Sequence of chain 4.A:
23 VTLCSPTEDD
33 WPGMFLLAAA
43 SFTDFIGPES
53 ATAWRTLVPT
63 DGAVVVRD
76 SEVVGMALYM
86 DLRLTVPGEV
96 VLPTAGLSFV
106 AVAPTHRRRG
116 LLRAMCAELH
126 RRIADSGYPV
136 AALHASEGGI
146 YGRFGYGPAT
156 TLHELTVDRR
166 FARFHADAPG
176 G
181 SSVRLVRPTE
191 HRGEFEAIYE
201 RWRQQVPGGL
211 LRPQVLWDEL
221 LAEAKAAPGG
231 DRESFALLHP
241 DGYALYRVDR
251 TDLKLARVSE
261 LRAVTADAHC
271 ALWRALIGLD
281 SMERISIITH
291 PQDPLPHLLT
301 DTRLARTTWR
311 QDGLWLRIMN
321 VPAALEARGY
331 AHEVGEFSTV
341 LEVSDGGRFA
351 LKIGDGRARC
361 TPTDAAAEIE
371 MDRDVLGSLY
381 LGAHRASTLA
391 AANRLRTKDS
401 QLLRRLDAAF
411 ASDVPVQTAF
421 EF

This protein binds this small molecule.
Small molecule (SMILES): O=C(CCCN1CCC(O)(Cc2ccc(F)cc2)CC1)c1ccc(F)cc1

Binding-site contacts:
Ligand atom F24 contacts residue LEU83 of chain 4.A at 3.5 Å.
Ligand atom C23 contacts residue LEU83 of chain 4.A at 3.8 Å (hydrophobic).
Ligand atom F24 contacts residue ALA53 of chain 4.A at 4.0 Å.
Ligand atom C20 contacts residue TRP56 of chain 4.A at 3.8 Å (hydrophobic).
Ligand atom C03 contacts residue SER103 of chain 4.A at 3.6 Å.
Ligand atom C22 contacts residue PHE104 of chain 4.A at 4.0 Å (hydrophobic).
Ligand atom C08 contacts residue ASP46 of chain 4.A at 3.4 Å.
Ligand atom C04 contacts residue GOL1 of chain 4.H at 3.6 Å.
Ligand atom C23 contacts residue ALA53 of chain 4.A at 3.9 Å (hydrophobic).
Ligand atom C04 contacts residue PHE422 of chain 4.A at 3.6 Å (hydrophobic).
Ligand atom C23 contacts residue ARG57 of chain 4.A at 3.9 Å.
Ligand atom C05 contacts residue TRP56 of chain 4.A at 3.9 Å (hydrophobic).
Ligand atom O01 contacts residue PHE104 of chain 4.A at 3.6 Å.
Ligand atom F24 contacts residue VAL60 of chain 4.A at 3.5 Å.
Ligand atom C20 contacts residue PHE104 of chain 4.A at 3.8 Å (hydrophobic).
Ligand atom O01 contacts residue ILE48 of chain 4.A at 3.6 Å.
Ligand atom C07 contacts residue ILE48 of chain 4.A at 3.8 Å (hydrophobic).
Ligand atom C23 contacts residue TRP56 of chain 4.A at 4.0 Å (hydrophobic).
Ligand atom C25 contacts residue LEU83 of chain 4.A at 3.8 Å (hydrophobic).
Ligand atom C19 contacts residue GLU421 of chain 4.A at 3.5 Å.
Ligand atom C21 contacts residue ALA53 of chain 4.A at 4.0 Å (hydrophobic).
Ligand atom C03 contacts residue TRP56 of chain 4.A at 3.8 Å (hydrophobic).
Ligand atom C26 contacts residue SER103 of chain 4.A at 4.0 Å.
Ligand atom C25 contacts residue VAL60 of chain 4.A at 4.0 Å (hydrophobic).
Ligand atom C03 contacts residue PHE422 of chain 4.A at 3.5 Å (hydrophobic).
Ligand atom F24 contacts residue ARG57 of chain 4.A at 3.3 Å.
Ligand atom C25 contacts residue MET85 of chain 4.A at 4.0 Å (hydrophobic).
Ligand atom C26 contacts residue MET85 of chain 4.A at 4.0 Å (hydrophobic).
Ligand atom C22 contacts residue TRP56 of chain 4.A at 4.1 Å (hydrophobic).
Ligand atom C21 contacts residue TRP56 of chain 4.A at 4.0 Å (hydrophobic).
Ligand atom C02 contacts residue PHE104 of chain 4.A at 3.9 Å (hydrophobic).
Ligand atom C18 contacts residue GLU421 of chain 4.A at 3.8 Å.
Ligand atom C22 contacts residue ALA53 of chain 4.A at 3.4 Å (hydrophobic).
Ligand atom F24 contacts residue TRP56 of chain 4.A at 4.0 Å.
Ligand atom C25 contacts residue TRP56 of chain 4.A at 3.8 Å (hydrophobic).
Ligand atom N06 contacts residue GOL1 of chain 4.H at 3.8 Å.
Ligand atom C07 contacts residue GOL1 of chain 4.H at 3.4 Å.
Ligand atom C21 contacts residue PHE104 of chain 4.A at 3.4 Å (hydrophobic).
Ligand atom C26 contacts residue TRP56 of chain 4.A at 3.6 Å (hydrophobic).
Ligand atom F24 contacts residue TRP33 of chain 4.A at 3.8 Å.